Binding-site contacts:
Ligand atom C1 contacts residue ASP500 of chain 1.C at 4.5 Å.
Ligand atom O4 contacts residue HIS541 of chain 1.C at 3.7 Å.
Ligand atom O3 contacts residue GLU480 of chain 1.C at 3.7 Å.
Ligand atom O3 contacts residue ASP500 of chain 1.C at 3.0 Å (salt-bridge).
Ligand atom O3 contacts residue ASP445 of chain 1.C at 3.3 Å (salt-bridge).
Ligand atom O1 contacts residue HIS541 of chain 1.C at 2.7 Å (h-bond).
Ligand atom C1 contacts residue ALA540 of chain 1.C at 4.4 Å (hydrophobic).
Ligand atom N contacts residue MN1 of chain 1.I at 3.0 Å.
Ligand atom N contacts residue ALA540 of chain 1.C at 4.3 Å.
Ligand atom C1 contacts residue HIS541 of chain 1.C at 3.4 Å.
Ligand atom C3 contacts residue HIS541 of chain 1.C at 4.4 Å.
Ligand atom C7 contacts residue HIS541 of chain 1.C at 3.6 Å.
Ligand atom C5 contacts residue MN1 of chain 1.H at 3.2 Å.
Ligand atom C1 contacts residue ASP551 of chain 1.C at 4.4 Å.
Ligand atom C3 contacts residue ALA540 of chain 1.C at 4.4 Å (hydrophobic).
Ligand atom N contacts residue ASP500 of chain 1.C at 3.4 Å (salt-bridge).
Ligand atom C5 contacts residue ASP500 of chain 1.C at 3.1 Å.
Ligand atom N contacts residue MN1 of chain 1.H at 3.3 Å.
Ligand atom C5 contacts residue MN1 of chain 1.I at 4.2 Å.
Ligand atom O2 contacts residue GLU480 of chain 1.C at 3.1 Å (salt-bridge).
Ligand atom C2 contacts residue HIS541 of chain 1.C at 3.5 Å.
Ligand atom O2 contacts residue MN1 of chain 1.H at 2.5 Å.
Ligand atom N contacts residue GLU480 of chain 1.C at 4.4 Å.
Ligand atom O1 contacts residue ASP551 of chain 1.C at 3.4 Å (salt-bridge).
Ligand atom C6 contacts residue HIS541 of chain 1.C at 3.0 Å.
Ligand atom C5 contacts residue ALA540 of chain 1.C at 4.3 Å (hydrophobic).
Ligand atom O3 contacts residue GLY446 of chain 1.C at 4.2 Å.
Ligand atom O3 contacts residue MN1 of chain 1.H at 2.4 Å.
Ligand atom O3 contacts residue MN1 of chain 1.I at 2.1 Å.
Ligand atom O1 contacts residue MN1 of chain 1.I at 2.6 Å.
Ligand atom O3 contacts residue ASP551 of chain 1.C at 4.2 Å.
Ligand atom C1 contacts residue MN1 of chain 1.I at 3.2 Å.
Ligand atom C4 contacts residue ASP500 of chain 1.C at 4.2 Å.
Ligand atom C10 contacts residue HIS541 of chain 1.C at 3.9 Å.
Ligand atom O2 contacts residue ASP500 of chain 1.C at 2.7 Å (salt-bridge).
Ligand atom C4 contacts residue ALA540 of chain 1.C at 4.3 Å (hydrophobic).
Ligand atom C5 contacts residue GLU480 of chain 1.C at 4.1 Å.
Ligand atom C2 contacts residue ALA540 of chain 1.C at 4.5 Å (hydrophobic).

Sequence of chain 1.C:
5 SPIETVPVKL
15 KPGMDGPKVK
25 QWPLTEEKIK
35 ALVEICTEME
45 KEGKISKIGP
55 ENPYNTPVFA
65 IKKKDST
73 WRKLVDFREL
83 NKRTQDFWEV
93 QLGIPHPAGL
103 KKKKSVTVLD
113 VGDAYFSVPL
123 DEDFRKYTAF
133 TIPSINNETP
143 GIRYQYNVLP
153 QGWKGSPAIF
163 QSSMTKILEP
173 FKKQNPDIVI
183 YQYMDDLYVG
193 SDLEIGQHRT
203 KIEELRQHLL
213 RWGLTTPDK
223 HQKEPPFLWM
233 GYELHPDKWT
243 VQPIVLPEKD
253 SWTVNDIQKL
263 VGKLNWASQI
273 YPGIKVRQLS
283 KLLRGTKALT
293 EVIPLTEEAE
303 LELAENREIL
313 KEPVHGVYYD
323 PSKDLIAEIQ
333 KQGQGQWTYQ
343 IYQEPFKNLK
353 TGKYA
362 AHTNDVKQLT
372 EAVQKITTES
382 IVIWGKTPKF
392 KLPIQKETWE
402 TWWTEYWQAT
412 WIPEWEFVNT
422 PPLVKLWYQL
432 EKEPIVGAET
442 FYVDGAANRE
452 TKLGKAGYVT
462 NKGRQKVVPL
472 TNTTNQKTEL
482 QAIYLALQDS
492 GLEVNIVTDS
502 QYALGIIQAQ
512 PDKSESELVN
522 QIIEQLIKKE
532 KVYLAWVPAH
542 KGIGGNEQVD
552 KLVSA

A protein and the small-molecule ligand that binds it are described below.
Small molecule (SMILES): O=C1Cc2ccc(-c3ccco3)cc2C(=O)N1O